Binding-site contacts:
Ligand atom P1 contacts residue ARG405 of chain 1.B at 3.7 Å.
Ligand atom O6P contacts residue SER435 of chain 1.B at 3.2 Å (h-bond).
Ligand atom O3 contacts residue TRP398 of chain 1.B at 3.7 Å.
Ligand atom C3 contacts residue ARG432 of chain 1.B at 3.3 Å.
Ligand atom O1 contacts residue GLY434 of chain 1.B at 3.8 Å.
Ligand atom P2 contacts residue SER435 of chain 1.B at 3.5 Å.
Ligand atom O6P contacts residue SER353 of chain 1.B at 3.6 Å.
Ligand atom O5P contacts residue THR349 of chain 1.B at 3.4 Å (h-bond).
Ligand atom O2 contacts residue LEU347 of chain 1.B at 3.5 Å.
Ligand atom O3 contacts residue ARG432 of chain 1.B at 2.8 Å (salt-bridge).
Ligand atom O3 contacts residue GLY430 of chain 1.B at 3.1 Å.
Ligand atom O1P contacts residue ARG405 of chain 1.B at 2.6 Å (salt-bridge).
Ligand atom O3P contacts residue TRP398 of chain 1.B at 2.7 Å (h-bond).
Ligand atom O4P contacts residue THR348 of chain 1.B at 2.5 Å (h-bond).
Ligand atom O3P contacts residue ARG405 of chain 1.B at 2.9 Å (salt-bridge).
Ligand atom O4P contacts residue SER353 of chain 1.B at 2.6 Å (h-bond).
Ligand atom O5P contacts residue SER435 of chain 1.B at 2.8 Å (h-bond).
Ligand atom P2 contacts residue THR349 of chain 1.B at 3.7 Å.
Ligand atom C6 contacts residue SER353 of chain 1.B at 3.7 Å.
Ligand atom C5 contacts residue GLY434 of chain 1.B at 3.5 Å.
Ligand atom C6 contacts residue THR438 of chain 1.B at 3.4 Å.
Ligand atom O6P contacts residue GLY436 of chain 1.B at 2.9 Å (h-bond).
Ligand atom O5 contacts residue LEU347 of chain 1.B at 3.8 Å.
Ligand atom C3 contacts residue GLY434 of chain 1.B at 3.5 Å.
Ligand atom O6 contacts residue THR349 of chain 1.B at 3.1 Å (h-bond).
Ligand atom O2P contacts residue GLY434 of chain 1.B at 2.9 Å (h-bond).
Ligand atom P2 contacts residue THR348 of chain 1.B at 3.5 Å.
Ligand atom O4P contacts residue ARG352 of chain 1.B at 3.8 Å.
Ligand atom O4 contacts residue THR438 of chain 1.B at 3.5 Å (h-bond).
Ligand atom O6 contacts residue THR348 of chain 1.B at 3.6 Å.
Ligand atom C4 contacts residue GLY434 of chain 1.B at 3.4 Å.
Ligand atom O2P contacts residue PRO433 of chain 1.B at 3.7 Å.
Ligand atom O4 contacts residue GLY436 of chain 1.B at 3.8 Å.
Ligand atom O5P contacts residue THR348 of chain 1.B at 3.5 Å (h-bond).
Ligand atom O4 contacts residue TYR437 of chain 1.B at 2.9 Å (h-bond).
Ligand atom P2 contacts residue SER353 of chain 1.B at 3.6 Å.
Ligand atom O2 contacts residue GLY430 of chain 1.B at 3.5 Å (h-bond).
Ligand atom O4 contacts residue GLY434 of chain 1.B at 2.6 Å (h-bond).
Ligand atom O5P contacts residue THR350 of chain 1.B at 2.7 Å (h-bond).
Ligand atom C6 contacts residue LEU347 of chain 1.B at 3.6 Å (hydrophobic).

Sequence of chain 1.B:
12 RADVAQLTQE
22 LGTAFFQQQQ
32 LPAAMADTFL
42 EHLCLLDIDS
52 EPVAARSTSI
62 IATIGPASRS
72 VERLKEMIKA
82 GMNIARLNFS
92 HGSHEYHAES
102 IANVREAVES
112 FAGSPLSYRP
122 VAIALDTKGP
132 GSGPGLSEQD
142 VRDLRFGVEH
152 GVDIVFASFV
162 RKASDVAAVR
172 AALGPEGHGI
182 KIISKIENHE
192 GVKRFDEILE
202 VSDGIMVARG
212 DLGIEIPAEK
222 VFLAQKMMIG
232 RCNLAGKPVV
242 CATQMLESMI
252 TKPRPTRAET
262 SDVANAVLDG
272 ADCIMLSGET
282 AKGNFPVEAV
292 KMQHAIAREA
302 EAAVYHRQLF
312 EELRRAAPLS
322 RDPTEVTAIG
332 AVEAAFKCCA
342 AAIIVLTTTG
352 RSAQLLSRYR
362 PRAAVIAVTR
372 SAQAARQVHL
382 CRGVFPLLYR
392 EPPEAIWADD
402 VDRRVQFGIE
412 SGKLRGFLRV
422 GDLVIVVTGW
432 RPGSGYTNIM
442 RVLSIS

This protein binds this small molecule.
Small molecule (SMILES): O=P(O)(O)OC[C@H]1O[C@](O)(COP(=O)(O)O)[C@@H](O)[C@@H]1O